Sequence of chain 1.A:
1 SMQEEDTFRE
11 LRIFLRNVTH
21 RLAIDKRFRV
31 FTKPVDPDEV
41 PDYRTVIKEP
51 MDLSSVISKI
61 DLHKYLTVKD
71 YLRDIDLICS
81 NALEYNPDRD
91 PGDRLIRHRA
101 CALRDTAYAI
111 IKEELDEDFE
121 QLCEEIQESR

The small molecule below binds the protein below.
Small molecule (SMILES): O=CN1C[C@H]2C[C@H]3O[C@@]2(Cc2[nH]cnc23)C1

Binding-site contacts:
Ligand atom C11 contacts residue VAL30 of chain 1.A at 4.4 Å (hydrophobic).
Ligand atom C10 contacts residue VAL30 of chain 1.A at 4.2 Å (hydrophobic).
Ligand atom N03 contacts residue VAL40 of chain 1.A at 4.2 Å.
Ligand atom C02 contacts residue GLU39 of chain 1.A at 2.8 Å.
Ligand atom N14 contacts residue ASN86 of chain 1.A at 2.5 Å (h-bond).
Ligand atom C05 contacts residue VAL40 of chain 1.A at 3.4 Å (hydrophobic).
Ligand atom N14 contacts residue TYR85 of chain 1.A at 3.8 Å.
Ligand atom C13 contacts residue TYR43 of chain 1.A at 4.1 Å (hydrophobic).
Ligand atom C09 contacts residue VAL40 of chain 1.A at 4.5 Å (hydrophobic).
Ligand atom N12 contacts residue TYR43 of chain 1.A at 4.3 Å.
Ligand atom C13 contacts residue ILE96 of chain 1.A at 3.6 Å (hydrophobic).
Ligand atom N12 contacts residue ASN86 of chain 1.A at 4.4 Å.
Ligand atom C16 contacts residue GLU39 of chain 1.A at 3.4 Å.
Ligand atom C11 contacts residue VAL35 of chain 1.A at 4.3 Å (hydrophobic).
Ligand atom O08 contacts residue ILE96 of chain 1.A at 4.4 Å.
Ligand atom C10 contacts residue VAL35 of chain 1.A at 4.2 Å (hydrophobic).
Ligand atom C15 contacts residue TYR85 of chain 1.A at 4.3 Å (hydrophobic).
Ligand atom C11 contacts residue ILE96 of chain 1.A at 4.0 Å (hydrophobic).
Ligand atom C06 contacts residue TYR85 of chain 1.A at 4.1 Å (hydrophobic).
Ligand atom C07 contacts residue ASN86 of chain 1.A at 3.5 Å.
Ligand atom C06 contacts residue ASN86 of chain 1.A at 4.1 Å.
Ligand atom N12 contacts residue VAL35 of chain 1.A at 3.9 Å.
Ligand atom C06 contacts residue VAL40 of chain 1.A at 4.2 Å (hydrophobic).
Ligand atom C13 contacts residue ASN86 of chain 1.A at 3.1 Å.
Ligand atom N14 contacts residue ILE96 of chain 1.A at 3.4 Å.
Ligand atom C04 contacts residue VAL40 of chain 1.A at 2.9 Å (hydrophobic).
Ligand atom C15 contacts residue ASN86 of chain 1.A at 3.5 Å.
Ligand atom C07 contacts residue ILE96 of chain 1.A at 4.3 Å (hydrophobic).
Ligand atom O01 contacts residue GLU39 of chain 1.A at 3.5 Å (salt-bridge).
Ligand atom C04 contacts residue GLU39 of chain 1.A at 4.0 Å.
Ligand atom C13 contacts residue TYR85 of chain 1.A at 4.3 Å (hydrophobic).
Ligand atom C15 contacts residue ILE96 of chain 1.A at 3.6 Å (hydrophobic).
Ligand atom N03 contacts residue GLU39 of chain 1.A at 3.1 Å (salt-bridge).
Ligand atom N12 contacts residue ILE96 of chain 1.A at 3.9 Å.